Sequence of chain 1.B:
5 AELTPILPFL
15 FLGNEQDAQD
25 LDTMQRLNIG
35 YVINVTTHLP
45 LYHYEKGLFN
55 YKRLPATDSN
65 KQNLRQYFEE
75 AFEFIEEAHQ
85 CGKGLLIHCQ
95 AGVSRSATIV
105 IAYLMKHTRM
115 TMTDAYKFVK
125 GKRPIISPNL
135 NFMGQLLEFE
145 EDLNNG

Binding-site contacts:
Ligand atom C01 contacts residue MET116 of chain 1.B at 3.8 Å (hydrophobic).
Ligand atom C03 contacts residue TYR120 of chain 1.B at 4.0 Å (hydrophobic).
Ligand atom O17 contacts residue PRO132 of chain 1.B at 3.2 Å.
Ligand atom C10 contacts residue TYR120 of chain 1.B at 3.9 Å (hydrophobic).
Ligand atom O17 contacts residue MET137 of chain 1.B at 3.7 Å.
Ligand atom C20 contacts residue PHE136 of chain 1.B at 3.9 Å (hydrophobic).
Ligand atom C23 contacts residue TYR120 of chain 1.B at 3.6 Å (hydrophobic).
Ligand atom C05 contacts residue MET137 of chain 1.B at 4.1 Å (hydrophobic).
Ligand atom C20 contacts residue THR102 of chain 1.B at 3.8 Å.
Ligand atom C19 contacts residue SER98 of chain 1.B at 3.5 Å.
Ligand atom C04 contacts residue TYR120 of chain 1.B at 4.0 Å (hydrophobic).
Ligand atom C15 contacts residue ILE130 of chain 1.B at 3.9 Å (hydrophobic).
Ligand atom C19 contacts residue SER131 of chain 1.B at 4.0 Å.
Ligand atom N12 contacts residue PRO132 of chain 1.B at 4.1 Å.
Ligand atom C19 contacts residue ASN133 of chain 1.B at 4.0 Å.
Ligand atom C21 contacts residue ALA101 of chain 1.B at 4.1 Å (hydrophobic).
Ligand atom C18 contacts residue THR102 of chain 1.B at 3.8 Å.
Ligand atom C21 contacts residue THR102 of chain 1.B at 3.7 Å.
Ligand atom C20 contacts residue MET137 of chain 1.B at 3.7 Å (hydrophobic).
Ligand atom N12 contacts residue TYR120 of chain 1.B at 3.4 Å (h-bond).
Ligand atom O17 contacts residue ASN133 of chain 1.B at 3.0 Å (h-bond).
Ligand atom N22 contacts residue TYR120 of chain 1.B at 3.2 Å.
Ligand atom C02 contacts residue TYR120 of chain 1.B at 4.1 Å (hydrophobic).
Ligand atom C13 contacts residue TYR120 of chain 1.B at 3.1 Å (hydrophobic).
Ligand atom C24 contacts residue TYR120 of chain 1.B at 3.9 Å (hydrophobic).
Ligand atom C16 contacts residue SER131 of chain 1.B at 4.1 Å.
Ligand atom C04 contacts residue MET137 of chain 1.B at 3.6 Å (hydrophobic).
Ligand atom C20 contacts residue LEU140 of chain 1.B at 4.0 Å (hydrophobic).
Ligand atom C15 contacts residue TYR120 of chain 1.B at 3.7 Å (hydrophobic).
Ligand atom S14 contacts residue TYR120 of chain 1.B at 3.5 Å.
Ligand atom C01 contacts residue LEU140 of chain 1.B at 3.6 Å (hydrophobic).
Ligand atom C01 contacts residue MET137 of chain 1.B at 3.7 Å (hydrophobic).
Ligand atom C02 contacts residue MET116 of chain 1.B at 4.1 Å (hydrophobic).
Ligand atom S14 contacts residue ILE130 of chain 1.B at 3.8 Å.
Ligand atom C03 contacts residue MET137 of chain 1.B at 3.6 Å (hydrophobic).
Ligand atom C19 contacts residue PHE136 of chain 1.B at 4.0 Å (hydrophobic).
Ligand atom O17 contacts residue SER131 of chain 1.B at 3.7 Å.
Ligand atom C11 contacts residue TYR120 of chain 1.B at 3.7 Å (hydrophobic).
Ligand atom C19 contacts residue THR102 of chain 1.B at 3.2 Å.
Ligand atom S14 contacts residue PRO132 of chain 1.B at 4.0 Å.

This protein binds this small molecule.
Small molecule (SMILES): CCCc1csc2c1-c1nc(SCC(=O)C(C)(C)C)ncc1CC2